Sequence of chain 1.A:
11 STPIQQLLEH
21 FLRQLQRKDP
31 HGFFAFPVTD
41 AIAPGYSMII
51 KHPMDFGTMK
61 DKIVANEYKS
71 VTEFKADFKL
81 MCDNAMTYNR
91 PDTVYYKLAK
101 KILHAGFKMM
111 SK

Binding-site contacts:
Ligand atom C07 contacts residue TYR95 of chain 1.A at 3.3 Å (hydrophobic).
Ligand atom C04 contacts residue PHE33 of chain 1.A at 3.3 Å (hydrophobic).
Ligand atom C22 contacts residue TYR95 of chain 1.A at 3.8 Å (hydrophobic).
Ligand atom N20 contacts residue ILE42 of chain 1.A at 3.3 Å.
Ligand atom C25 contacts residue PHE33 of chain 1.A at 3.4 Å (hydrophobic).
Ligand atom C15 contacts residue PHE33 of chain 1.A at 4.0 Å (hydrophobic).
Ligand atom C05 contacts residue ILE42 of chain 1.A at 3.9 Å (hydrophobic).
Ligand atom O01 contacts residue ASN89 of chain 1.A at 3.1 Å (h-bond).
Ligand atom N24 contacts residue TYR95 of chain 1.A at 3.8 Å.
Ligand atom C18 contacts residue PHE36 of chain 1.A at 3.7 Å (hydrophobic).
Ligand atom C11 contacts residue TYR95 of chain 1.A at 3.6 Å (hydrophobic).
Ligand atom O01 contacts residue VAL38 of chain 1.A at 4.0 Å.
Ligand atom C22 contacts residue ALA43 of chain 1.A at 3.9 Å (hydrophobic).
Ligand atom C25 contacts residue VAL38 of chain 1.A at 3.6 Å (hydrophobic).
Ligand atom C25 contacts residue PHE34 of chain 1.A at 3.7 Å (hydrophobic).
Ligand atom N20 contacts residue TYR95 of chain 1.A at 3.5 Å.
Ligand atom C21 contacts residue TYR95 of chain 1.A at 3.7 Å (hydrophobic).
Ligand atom C07 contacts residue PHE33 of chain 1.A at 3.7 Å (hydrophobic).
Ligand atom C23 contacts residue TYR95 of chain 1.A at 3.8 Å (hydrophobic).
Ligand atom C21 contacts residue ILE42 of chain 1.A at 3.8 Å (hydrophobic).
Ligand atom C19 contacts residue ILE42 of chain 1.A at 3.7 Å (hydrophobic).
Ligand atom C06 contacts residue ILE42 of chain 1.A at 3.9 Å (hydrophobic).
Ligand atom C19 contacts residue TYR95 of chain 1.A at 3.6 Å (hydrophobic).
Ligand atom N10 contacts residue PHE33 of chain 1.A at 3.6 Å.
Ligand atom C12 contacts residue TYR95 of chain 1.A at 3.7 Å (hydrophobic).
Ligand atom C02 contacts residue VAL38 of chain 1.A at 3.6 Å (hydrophobic).
Ligand atom C09 contacts residue TYR95 of chain 1.A at 3.9 Å (hydrophobic).
Ligand atom C23 contacts residue ASN89 of chain 1.A at 3.3 Å.
Ligand atom C08 contacts residue PHE33 of chain 1.A at 3.6 Å (hydrophobic).
Ligand atom C06 contacts residue PHE33 of chain 1.A at 4.0 Å (hydrophobic).
Ligand atom C18 contacts residue PHE33 of chain 1.A at 3.4 Å (hydrophobic).
Ligand atom C03 contacts residue TYR95 of chain 1.A at 3.7 Å (hydrophobic).
Ligand atom C09 contacts residue PHE33 of chain 1.A at 3.7 Å (hydrophobic).
Ligand atom C04 contacts residue TYR95 of chain 1.A at 3.9 Å (hydrophobic).
Ligand atom N10 contacts residue TYR95 of chain 1.A at 2.9 Å (h-bond).
Ligand atom C05 contacts residue TYR95 of chain 1.A at 3.6 Å (hydrophobic).
Ligand atom C03 contacts residue VAL38 of chain 1.A at 3.9 Å (hydrophobic).
Ligand atom C06 contacts residue TYR95 of chain 1.A at 4.0 Å (hydrophobic).
Ligand atom C22 contacts residue ASN89 of chain 1.A at 3.6 Å.
Ligand atom C16 contacts residue PHE36 of chain 1.A at 3.9 Å (hydrophobic).

A small-molecule ligand and the protein it binds are described below.
Small molecule (SMILES): CC(=O)c1cc(-c2cc(C(=O)NC3CC3)ccc2C)c2ncccn12